Binding-site contacts:
Ligand atom N2 contacts residue ASN471 of chain 1.A at 2.9 Å (h-bond).
Ligand atom C8 contacts residue ASN471 of chain 1.A at 3.5 Å.
Ligand atom C4 contacts residue ASN471 of chain 1.A at 4.2 Å.
Ligand atom O7 contacts residue MET394 of chain 1.A at 4.3 Å.
Ligand atom C5 contacts residue ASN471 of chain 1.A at 3.7 Å.
Ligand atom N2 contacts residue MET394 of chain 1.A at 4.2 Å.
Ligand atom C1 contacts residue ASN471 of chain 1.A at 1.4 Å.
Ligand atom C7 contacts residue MET394 of chain 1.A at 3.9 Å (hydrophobic).
Ligand atom O7 contacts residue ASN471 of chain 1.A at 4.4 Å.
Ligand atom C3 contacts residue ASN471 of chain 1.A at 3.8 Å.
Ligand atom O5 contacts residue ASN471 of chain 1.A at 2.4 Å (h-bond).
Ligand atom C8 contacts residue MET394 of chain 1.A at 3.8 Å (hydrophobic).
Ligand atom C7 contacts residue ASN471 of chain 1.A at 3.4 Å.
Ligand atom C2 contacts residue ASN471 of chain 1.A at 2.5 Å.

The small molecule below binds the protein below.
Small molecule (SMILES): CC(=O)N[C@@H]1[C@@H](O)[C@H](O)[C@@H](CO)O[C@H]1O

Sequence of chain 1.A:
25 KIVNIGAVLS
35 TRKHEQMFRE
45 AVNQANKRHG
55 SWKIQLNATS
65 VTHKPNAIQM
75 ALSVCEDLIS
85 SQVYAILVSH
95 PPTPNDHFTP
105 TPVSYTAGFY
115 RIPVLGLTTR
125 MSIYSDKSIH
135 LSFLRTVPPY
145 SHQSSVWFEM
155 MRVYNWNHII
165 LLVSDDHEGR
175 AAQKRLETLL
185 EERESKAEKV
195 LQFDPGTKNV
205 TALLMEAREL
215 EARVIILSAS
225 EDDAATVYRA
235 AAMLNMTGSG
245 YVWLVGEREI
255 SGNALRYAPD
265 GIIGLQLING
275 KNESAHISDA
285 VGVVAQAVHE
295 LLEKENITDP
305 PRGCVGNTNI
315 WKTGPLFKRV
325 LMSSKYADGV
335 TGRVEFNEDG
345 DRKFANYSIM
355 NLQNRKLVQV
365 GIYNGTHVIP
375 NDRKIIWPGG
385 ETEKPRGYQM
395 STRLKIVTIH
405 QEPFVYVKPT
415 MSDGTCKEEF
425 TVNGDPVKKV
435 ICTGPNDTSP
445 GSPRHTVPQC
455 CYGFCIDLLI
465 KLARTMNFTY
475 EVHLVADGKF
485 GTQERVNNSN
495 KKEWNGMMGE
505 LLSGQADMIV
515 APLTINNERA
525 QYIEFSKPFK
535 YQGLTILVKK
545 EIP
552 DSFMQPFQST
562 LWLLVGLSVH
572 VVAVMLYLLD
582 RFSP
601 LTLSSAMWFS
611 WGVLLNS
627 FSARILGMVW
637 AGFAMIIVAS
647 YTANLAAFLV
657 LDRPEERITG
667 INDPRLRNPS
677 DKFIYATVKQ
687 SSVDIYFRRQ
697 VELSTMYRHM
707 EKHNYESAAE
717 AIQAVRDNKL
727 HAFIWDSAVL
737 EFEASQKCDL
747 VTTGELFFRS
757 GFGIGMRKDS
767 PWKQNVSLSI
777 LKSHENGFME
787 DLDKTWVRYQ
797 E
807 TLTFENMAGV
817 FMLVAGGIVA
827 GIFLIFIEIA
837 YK